Binding-site contacts:
Ligand atom N contacts residue GLU14 of chain 1.B at 2.8 Å (salt-bridge).
Ligand atom CG contacts residue ASN113 of chain 1.B at 3.8 Å.
Ligand atom SD contacts residue TYR63 of chain 1.B at 3.5 Å.
Ligand atom CA contacts residue GLU14 of chain 1.B at 4.2 Å.
Ligand atom CB contacts residue PHE58 of chain 1.B at 3.2 Å (hydrophobic).
Ligand atom C contacts residue ASN172 of chain 1.B at 3.8 Å.
Ligand atom O contacts residue TYR197 of chain 1.B at 4.3 Å.
Ligand atom CG contacts residue HIS60 of chain 1.B at 3.5 Å.
Ligand atom N contacts residue PHE58 of chain 1.B at 3.8 Å.
Ligand atom CG contacts residue ASN172 of chain 1.B at 3.8 Å.
Ligand atom CE contacts residue PHE58 of chain 1.B at 3.5 Å (hydrophobic).
Ligand atom CG contacts residue TYR41 of chain 1.B at 3.9 Å (hydrophobic).
Ligand atom SD contacts residue ASN113 of chain 1.B at 3.5 Å (h-bond).
Ligand atom OXT contacts residue ARG116 of chain 1.B at 2.8 Å (salt-bridge).
Ligand atom SD contacts residue PHE58 of chain 1.B at 4.2 Å.
Ligand atom N contacts residue ASN199 of chain 1.B at 3.0 Å (h-bond).
Ligand atom O contacts residue HIS60 of chain 1.B at 4.3 Å.
Ligand atom O contacts residue ARG116 of chain 1.B at 3.7 Å.
Ligand atom CA contacts residue PHE58 of chain 1.B at 4.1 Å (hydrophobic).
Ligand atom SD contacts residue HIS60 of chain 1.B at 3.3 Å (h-bond).
Ligand atom CA contacts residue TYR41 of chain 1.B at 3.6 Å (hydrophobic).
Ligand atom CB contacts residue ASN199 of chain 1.B at 3.8 Å.
Ligand atom C contacts residue ASN199 of chain 1.B at 3.9 Å.
Ligand atom CE contacts residue TYR63 of chain 1.B at 3.6 Å (hydrophobic).
Ligand atom SD contacts residue GLN59 of chain 1.B at 3.8 Å.
Ligand atom N contacts residue ASN174 of chain 1.B at 3.5 Å (h-bond).
Ligand atom CA contacts residue ASN199 of chain 1.B at 3.8 Å.
Ligand atom C contacts residue ARG116 of chain 1.B at 3.6 Å.
Ligand atom CE contacts residue TYR41 of chain 1.B at 3.6 Å (hydrophobic).
Ligand atom CB contacts residue GLN59 of chain 1.B at 4.2 Å.
Ligand atom CG contacts residue PHE58 of chain 1.B at 4.2 Å (hydrophobic).
Ligand atom CA contacts residue ASN172 of chain 1.B at 4.1 Å.
Ligand atom O contacts residue ASN199 of chain 1.B at 3.0 Å (h-bond).
Ligand atom OXT contacts residue ASN172 of chain 1.B at 2.9 Å (h-bond).
Ligand atom CE contacts residue GLN59 of chain 1.B at 3.8 Å.
Ligand atom CA contacts residue ASN174 of chain 1.B at 3.5 Å.
Ligand atom N contacts residue TYR84 of chain 1.B at 4.2 Å.
Ligand atom O contacts residue TYR84 of chain 1.B at 3.7 Å.
Ligand atom CB contacts residue TYR41 of chain 1.B at 3.9 Å (hydrophobic).
Ligand atom CB contacts residue HIS60 of chain 1.B at 4.2 Å.

The small molecule below binds the protein below.
Small molecule (SMILES): CSCC[C@H](N)C(=O)O

Sequence of chain 1.B:
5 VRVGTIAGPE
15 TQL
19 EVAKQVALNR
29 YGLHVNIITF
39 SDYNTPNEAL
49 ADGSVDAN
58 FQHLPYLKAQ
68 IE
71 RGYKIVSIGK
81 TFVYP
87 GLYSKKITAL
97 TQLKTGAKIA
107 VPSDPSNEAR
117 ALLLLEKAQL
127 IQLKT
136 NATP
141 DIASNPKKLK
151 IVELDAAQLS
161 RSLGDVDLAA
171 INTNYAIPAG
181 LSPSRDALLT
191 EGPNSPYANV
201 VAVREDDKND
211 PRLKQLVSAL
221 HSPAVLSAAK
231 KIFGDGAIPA